Sequence of chain 1.D:
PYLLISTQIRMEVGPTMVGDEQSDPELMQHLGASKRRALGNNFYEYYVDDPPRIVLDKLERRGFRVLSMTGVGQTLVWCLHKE

Binding-site contacts:
Ligand atom O contacts residue GLN78 of chain 1.D at 3.1 Å (h-bond).
Ligand atom OXT contacts residue GLY77 of chain 1.B at 3.8 Å.
Ligand atom N contacts residue ILE13 of chain 1.D at 2.8 Å (h-bond).
Ligand atom CG contacts residue VAL76 of chain 1.B at 3.6 Å (hydrophobic).
Ligand atom CE1 contacts residue ILE13 of chain 1.D at 3.8 Å (hydrophobic).
Ligand atom CB contacts residue ILE13 of chain 1.D at 4.0 Å (hydrophobic).
Ligand atom CD2 contacts residue ILE13 of chain 1.D at 3.4 Å (hydrophobic).
Ligand atom CA contacts residue GLN78 of chain 1.D at 3.6 Å.
Ligand atom CA contacts residue THR79 of chain 1.B at 3.5 Å.
Ligand atom O contacts residue GLN78 of chain 1.B at 3.9 Å.
Ligand atom CB contacts residue GLN78 of chain 1.D at 3.6 Å.
Ligand atom CZ contacts residue LEU80 of chain 1.D at 4.0 Å (hydrophobic).
Ligand atom CB contacts residue VAL76 of chain 1.B at 3.3 Å (hydrophobic).
Ligand atom OXT contacts residue VAL76 of chain 1.B at 3.7 Å.
Ligand atom CG contacts residue ILE13 of chain 1.D at 3.3 Å (hydrophobic).
Ligand atom OXT contacts residue THR79 of chain 1.B at 2.7 Å (h-bond).
Ligand atom CD1 contacts residue THR79 of chain 1.B at 4.0 Å.
Ligand atom CE2 contacts residue GLN78 of chain 1.D at 3.5 Å.
Ligand atom C contacts residue GLN78 of chain 1.D at 4.0 Å.
Ligand atom CD2 contacts residue VAL76 of chain 1.B at 3.4 Å (hydrophobic).
Ligand atom CA contacts residue ILE13 of chain 1.D at 3.6 Å (hydrophobic).
Ligand atom C contacts residue THR79 of chain 1.B at 3.5 Å.
Ligand atom OXT contacts residue GLN78 of chain 1.B at 2.9 Å (h-bond).
Ligand atom CD1 contacts residue VAL76 of chain 1.B at 3.7 Å (hydrophobic).
Ligand atom C contacts residue GLY77 of chain 1.B at 3.9 Å.
Ligand atom N contacts residue GLN78 of chain 1.D at 2.8 Å (h-bond).
Ligand atom CE1 contacts residue ARG14 of chain 1.D at 3.9 Å.
Ligand atom C contacts residue GLN78 of chain 1.B at 3.7 Å.
Ligand atom CD1 contacts residue ILE13 of chain 1.D at 3.5 Å (hydrophobic).
Ligand atom CZ contacts residue ILE13 of chain 1.D at 3.8 Å (hydrophobic).
Ligand atom O contacts residue GLY77 of chain 1.B at 3.8 Å.
Ligand atom CZ contacts residue MET15 of chain 1.D at 3.6 Å (hydrophobic).
Ligand atom CZ contacts residue ARG14 of chain 1.D at 3.6 Å.
Ligand atom CE2 contacts residue ARG14 of chain 1.D at 3.8 Å.
Ligand atom C contacts residue VAL76 of chain 1.B at 4.0 Å (hydrophobic).
Ligand atom CD2 contacts residue GLN78 of chain 1.D at 3.4 Å.
Ligand atom OXT contacts residue GLN12 of chain 1.B at 3.6 Å.
Ligand atom CB contacts residue THR79 of chain 1.B at 3.8 Å.
Ligand atom CE1 contacts residue MET15 of chain 1.D at 3.6 Å (hydrophobic).
Ligand atom CE2 contacts residue ILE13 of chain 1.D at 3.5 Å (hydrophobic).

The small molecule below binds the protein below.
Small molecule (SMILES): N[C@@H](Cc1ccccc1)C(=O)O

Sequence of chain 1.B:
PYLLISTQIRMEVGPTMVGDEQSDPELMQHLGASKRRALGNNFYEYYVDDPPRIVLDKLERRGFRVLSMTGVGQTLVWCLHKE